Sequence of chain 1.H:
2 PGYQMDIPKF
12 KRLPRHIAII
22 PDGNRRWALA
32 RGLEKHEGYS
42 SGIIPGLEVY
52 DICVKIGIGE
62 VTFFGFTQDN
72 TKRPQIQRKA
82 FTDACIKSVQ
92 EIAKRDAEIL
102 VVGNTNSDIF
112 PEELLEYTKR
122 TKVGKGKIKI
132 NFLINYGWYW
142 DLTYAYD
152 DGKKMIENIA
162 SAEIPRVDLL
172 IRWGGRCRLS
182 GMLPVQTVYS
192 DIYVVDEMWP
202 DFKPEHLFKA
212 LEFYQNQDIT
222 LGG

This protein binds this small molecule.
Small molecule (SMILES): CC(C)=CCC/C(C)=C/CC/C(C)=C/COC[C@@H](O)CO

Binding-site contacts:
Ligand atom C20 contacts residue FQ01 of chain 1.LA at 0.3 Å.
Ligand atom C14 contacts residue FQ01 of chain 1.LA at 0.9 Å.
Ligand atom C1 contacts residue FQF1 of chain 1.MA at 1.4 Å.
Ligand atom C16 contacts residue FQF1 of chain 1.MA at 0.3 Å.
Ligand atom C15 contacts residue FQ01 of chain 1.LA at 0.4 Å.
Ligand atom C8 contacts residue FQF1 of chain 1.MA at 0.6 Å.
Ligand atom C9 contacts residue FQF1 of chain 1.MA at 1.4 Å.
Ligand atom O1 contacts residue FQ01 of chain 1.LA at 0.6 Å (h-bond).
Ligand atom C9 contacts residue FQ01 of chain 1.LA at 1.3 Å.
Ligand atom C11 contacts residue FQ01 of chain 1.LA at 1.1 Å.
Ligand atom C20 contacts residue FQF1 of chain 1.MA at 0.1 Å.
Ligand atom C2 contacts residue FQF1 of chain 1.MA at 0.9 Å.
Ligand atom C7 contacts residue FQ01 of chain 1.LA at 0.5 Å.
Ligand atom C15 contacts residue FQF1 of chain 1.MA at 0.4 Å.
Ligand atom C19 contacts residue FQ01 of chain 1.LA at 0.4 Å.
Ligand atom C6 contacts residue FQF1 of chain 1.MA at 1.1 Å.
Ligand atom C12 contacts residue FQ01 of chain 1.LA at 0.5 Å.
Ligand atom C17 contacts residue FQ01 of chain 1.LA at 0.3 Å.
Ligand atom C10 contacts residue FQ01 of chain 1.LA at 0.7 Å.
Ligand atom C13 contacts residue FQF1 of chain 1.MA at 0.3 Å.
Ligand atom C7 contacts residue FQF1 of chain 1.MA at 0.5 Å.
Ligand atom C16 contacts residue FQ01 of chain 1.LA at 0.6 Å.
Ligand atom C12 contacts residue FQF1 of chain 1.MA at 0.3 Å.
Ligand atom C2 contacts residue FQ01 of chain 1.LA at 1.1 Å.
Ligand atom O6 contacts residue FQ01 of chain 1.LA at 0.2 Å (h-bond).
Ligand atom C1 contacts residue FQ01 of chain 1.LA at 1.0 Å.
Ligand atom C14 contacts residue FQF1 of chain 1.MA at 0.3 Å.
Ligand atom C8 contacts residue FQ01 of chain 1.LA at 0.5 Å.
Ligand atom C10 contacts residue FQF1 of chain 1.MA at 1.2 Å.
Ligand atom C19 contacts residue FQF1 of chain 1.MA at 0.2 Å.
Ligand atom C13 contacts residue FQ01 of chain 1.LA at 0.3 Å.
Ligand atom C11 contacts residue FQF1 of chain 1.MA at 0.3 Å.
Ligand atom C18 contacts residue FQF1 of chain 1.MA at 0.1 Å.
Ligand atom O5 contacts residue FQF1 of chain 1.MA at 0.4 Å (h-bond).
Ligand atom C3 contacts residue FQ01 of chain 1.LA at 0.4 Å.
Ligand atom C3 contacts residue FQF1 of chain 1.MA at 1.0 Å.
Ligand atom O5 contacts residue FQ01 of chain 1.LA at 1.1 Å (h-bond).
Ligand atom C6 contacts residue FQ01 of chain 1.LA at 0.3 Å.
Ligand atom C18 contacts residue FQ01 of chain 1.LA at 0.2 Å.
Ligand atom C17 contacts residue FQF1 of chain 1.MA at 0.1 Å.